Sequence of chain 1.B:
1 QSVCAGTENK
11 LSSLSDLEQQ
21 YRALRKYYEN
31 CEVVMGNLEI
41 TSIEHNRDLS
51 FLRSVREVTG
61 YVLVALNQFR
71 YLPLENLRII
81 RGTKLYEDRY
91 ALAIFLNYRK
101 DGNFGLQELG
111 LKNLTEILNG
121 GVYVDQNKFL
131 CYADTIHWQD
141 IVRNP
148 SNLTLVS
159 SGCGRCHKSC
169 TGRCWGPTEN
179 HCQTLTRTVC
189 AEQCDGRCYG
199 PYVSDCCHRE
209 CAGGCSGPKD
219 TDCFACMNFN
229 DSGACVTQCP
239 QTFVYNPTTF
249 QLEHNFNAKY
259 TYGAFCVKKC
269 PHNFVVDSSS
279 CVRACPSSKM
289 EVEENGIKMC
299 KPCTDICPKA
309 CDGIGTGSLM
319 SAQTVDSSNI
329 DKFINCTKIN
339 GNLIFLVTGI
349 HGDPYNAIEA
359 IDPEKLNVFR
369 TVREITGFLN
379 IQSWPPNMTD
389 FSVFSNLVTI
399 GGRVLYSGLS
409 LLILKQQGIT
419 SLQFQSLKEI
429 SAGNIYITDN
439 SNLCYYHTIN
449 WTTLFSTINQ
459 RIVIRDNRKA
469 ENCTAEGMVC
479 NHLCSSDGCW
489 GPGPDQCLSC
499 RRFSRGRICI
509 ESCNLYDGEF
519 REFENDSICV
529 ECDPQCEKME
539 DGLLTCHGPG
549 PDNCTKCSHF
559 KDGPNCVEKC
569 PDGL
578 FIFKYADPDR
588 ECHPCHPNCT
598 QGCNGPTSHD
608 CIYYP

The protein below binds the small molecule below.
Small molecule (SMILES): CC(=O)N[C@@H]1[C@@H](O)[C@H](O)[C@@H](CO)O[C@H]1O

Binding-site contacts:
Ligand atom C6 contacts residue ASN448 of chain 1.B at 4.2 Å.
Ligand atom C2 contacts residue ASN448 of chain 1.B at 2.8 Å.
Ligand atom C2 contacts residue THR451 of chain 1.B at 3.9 Å.
Ligand atom O5 contacts residue ASN448 of chain 1.B at 2.2 Å (h-bond).
Ligand atom O3 contacts residue THR450 of chain 1.B at 4.0 Å.
Ligand atom C5 contacts residue ASN448 of chain 1.B at 3.4 Å.
Ligand atom C2 contacts residue THR450 of chain 1.B at 3.6 Å.
Ligand atom C7 contacts residue THR450 of chain 1.B at 4.0 Å.
Ligand atom O7 contacts residue THR451 of chain 1.B at 4.0 Å.
Ligand atom O7 contacts residue THR450 of chain 1.B at 3.5 Å.
Ligand atom C4 contacts residue ASN448 of chain 1.B at 4.2 Å.
Ligand atom N2 contacts residue THR450 of chain 1.B at 4.0 Å.
Ligand atom C7 contacts residue THR451 of chain 1.B at 3.6 Å.
Ligand atom C1 contacts residue ASN448 of chain 1.B at 1.4 Å.
Ligand atom N2 contacts residue ASN448 of chain 1.B at 3.5 Å (h-bond).
Ligand atom C1 contacts residue ASP485 of chain 1.B at 3.6 Å.
Ligand atom C3 contacts residue ASN448 of chain 1.B at 4.0 Å.
Ligand atom C1 contacts residue THR451 of chain 1.B at 4.0 Å.
Ligand atom C8 contacts residue THR451 of chain 1.B at 3.7 Å.
Ligand atom O6 contacts residue ASN448 of chain 1.B at 4.1 Å.
Ligand atom C3 contacts residue THR450 of chain 1.B at 4.4 Å.
Ligand atom N2 contacts residue THR451 of chain 1.B at 3.3 Å.